This protein binds this small molecule.
Small molecule (SMILES): CO[C@H]1O[C@H](CO)[C@@H](O)[C@H](O)[C@@H]1O

Sequence of chain 1.A:
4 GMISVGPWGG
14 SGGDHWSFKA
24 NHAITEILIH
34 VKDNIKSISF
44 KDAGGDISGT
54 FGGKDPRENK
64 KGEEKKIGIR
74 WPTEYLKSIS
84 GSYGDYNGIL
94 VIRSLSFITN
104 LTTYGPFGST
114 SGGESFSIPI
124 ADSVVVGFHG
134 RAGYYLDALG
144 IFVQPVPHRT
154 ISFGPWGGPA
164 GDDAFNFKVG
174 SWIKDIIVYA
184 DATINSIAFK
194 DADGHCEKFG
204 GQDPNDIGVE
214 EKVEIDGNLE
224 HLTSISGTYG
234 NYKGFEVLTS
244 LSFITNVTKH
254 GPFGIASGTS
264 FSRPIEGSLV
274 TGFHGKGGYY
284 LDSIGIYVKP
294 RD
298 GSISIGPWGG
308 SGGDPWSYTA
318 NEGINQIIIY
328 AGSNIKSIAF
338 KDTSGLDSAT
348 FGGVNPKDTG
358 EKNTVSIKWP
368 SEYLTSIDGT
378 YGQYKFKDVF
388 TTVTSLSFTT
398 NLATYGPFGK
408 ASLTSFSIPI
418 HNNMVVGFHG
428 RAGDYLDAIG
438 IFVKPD

Binding-site contacts:
Ligand atom C6 contacts residue PHE387 of chain 1.A at 4.4 Å (hydrophobic).
Ligand atom O4 contacts residue GLY309 of chain 1.A at 3.3 Å.
Ligand atom O2 contacts residue GLY310 of chain 1.A at 3.6 Å.
Ligand atom C2 contacts residue GLY310 of chain 1.A at 4.4 Å.
Ligand atom C5 contacts residue ASP434 of chain 1.A at 3.6 Å.
Ligand atom C6 contacts residue ASP434 of chain 1.A at 2.7 Å.
Ligand atom O4 contacts residue PHE387 of chain 1.A at 4.2 Å.
Ligand atom O5 contacts residue TYR432 of chain 1.A at 4.3 Å.
Ligand atom C4 contacts residue GLY309 of chain 1.A at 3.9 Å.
Ligand atom O6 contacts residue ASP431 of chain 1.A at 3.2 Å (salt-bridge).
Ligand atom O6 contacts residue TYR432 of chain 1.A at 2.6 Å (h-bond).
Ligand atom C4 contacts residue GLY310 of chain 1.A at 3.3 Å.
Ligand atom C3 contacts residue GLY310 of chain 1.A at 3.6 Å.
Ligand atom C1 contacts residue ASP431 of chain 1.A at 3.7 Å.
Ligand atom O1 contacts residue PHE387 of chain 1.A at 3.9 Å.
Ligand atom C1 contacts residue GLY430 of chain 1.A at 4.0 Å.
Ligand atom O6 contacts residue GLY430 of chain 1.A at 4.0 Å.
Ligand atom O5 contacts residue GLY430 of chain 1.A at 3.4 Å.
Ligand atom O2 contacts residue GLY430 of chain 1.A at 3.5 Å.
Ligand atom C6 contacts residue GLY430 of chain 1.A at 4.1 Å.
Ligand atom C5 contacts residue ASP431 of chain 1.A at 4.0 Å.
Ligand atom C4 contacts residue ASP434 of chain 1.A at 3.1 Å.
Ligand atom C7 contacts residue ASP431 of chain 1.A at 3.2 Å.
Ligand atom O5 contacts residue ASP431 of chain 1.A at 2.9 Å (salt-bridge).
Ligand atom O4 contacts residue ASP434 of chain 1.A at 2.5 Å (salt-bridge).
Ligand atom O3 contacts residue GLY309 of chain 1.A at 3.7 Å.
Ligand atom C7 contacts residue PHE387 of chain 1.A at 3.8 Å (hydrophobic).
Ligand atom C2 contacts residue GLY430 of chain 1.A at 4.3 Å.
Ligand atom O5 contacts residue ASP434 of chain 1.A at 4.3 Å.
Ligand atom O2 contacts residue ALA429 of chain 1.A at 4.5 Å.
Ligand atom C5 contacts residue GLY430 of chain 1.A at 4.3 Å.
Ligand atom O3 contacts residue GLY310 of chain 1.A at 2.8 Å (h-bond).
Ligand atom O4 contacts residue GLY310 of chain 1.A at 3.4 Å (h-bond).
Ligand atom C6 contacts residue THR389 of chain 1.A at 4.4 Å.
Ligand atom C5 contacts residue PHE387 of chain 1.A at 4.0 Å (hydrophobic).
Ligand atom C6 contacts residue TYR432 of chain 1.A at 3.7 Å (hydrophobic).
Ligand atom O1 contacts residue ASP431 of chain 1.A at 4.3 Å.
Ligand atom C3 contacts residue GLY309 of chain 1.A at 4.5 Å.
Ligand atom C6 contacts residue ASP431 of chain 1.A at 3.9 Å.
Ligand atom O6 contacts residue ASP434 of chain 1.A at 3.6 Å.